Sequence of chain 2.A:
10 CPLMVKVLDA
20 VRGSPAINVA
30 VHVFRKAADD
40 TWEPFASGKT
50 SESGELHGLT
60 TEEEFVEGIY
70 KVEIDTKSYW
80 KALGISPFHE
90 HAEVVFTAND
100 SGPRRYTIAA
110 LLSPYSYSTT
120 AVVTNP

The protein below binds the small molecule below.
Small molecule (SMILES): COc1cc(C(=O)c2cc(O)cc(F)c2)cc([N+](=O)[O-])c1O

Sequence of chain 1.A:
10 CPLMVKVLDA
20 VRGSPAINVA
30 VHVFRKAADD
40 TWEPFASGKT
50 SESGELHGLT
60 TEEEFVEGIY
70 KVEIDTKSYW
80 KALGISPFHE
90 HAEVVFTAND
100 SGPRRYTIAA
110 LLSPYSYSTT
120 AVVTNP

Binding-site contacts:
Ligand atom O10 contacts residue ZP21 of chain 2.C at 2.2 Å.
Ligand atom C13 contacts residue ZP21 of chain 2.C at 0.7 Å.
Ligand atom C09 contacts residue ZP21 of chain 2.C at 1.8 Å.
Ligand atom F05 contacts residue ALA108 of chain 1.A at 2.7 Å.
Ligand atom N20 contacts residue LEU17 of chain 2.A at 3.4 Å.
Ligand atom O22 contacts residue LEU17 of chain 2.A at 3.1 Å.
Ligand atom O01 contacts residue SER117 of chain 1.A at 3.5 Å (h-bond).
Ligand atom C11 contacts residue ZP21 of chain 2.C at 0.4 Å.
Ligand atom C06 contacts residue ZP21 of chain 2.C at 1.9 Å.
Ligand atom C03 contacts residue ZP21 of chain 2.C at 1.8 Å.
Ligand atom C04 contacts residue ZP21 of chain 2.C at 2.1 Å.
Ligand atom O22 contacts residue ZP21 of chain 2.C at 1.8 Å.
Ligand atom C07 contacts residue ZP21 of chain 2.C at 1.1 Å.
Ligand atom N20 contacts residue ZP21 of chain 2.C at 1.2 Å.
Ligand atom O10 contacts residue ALA108 of chain 2.A at 3.3 Å.
Ligand atom O14 contacts residue LYS15 of chain 1.A at 3.2 Å (salt-bridge).
Ligand atom C02 contacts residue ZP21 of chain 2.C at 0.8 Å.
Ligand atom O01 contacts residue ZP21 of chain 2.C at 1.1 Å (h-bond).
Ligand atom O17 contacts residue LYS15 of chain 2.A at 2.8 Å (salt-bridge).
Ligand atom F05 contacts residue LEU110 of chain 1.A at 3.3 Å.
Ligand atom C03 contacts residue THR119 of chain 1.A at 3.4 Å.
Ligand atom F05 contacts residue ZP21 of chain 2.C at 3.4 Å.
Ligand atom C16 contacts residue ZP21 of chain 2.C at 0.5 Å.
Ligand atom O01 contacts residue LEU110 of chain 2.A at 3.3 Å.
Ligand atom C15 contacts residue ZP21 of chain 2.C at 0.7 Å.
Ligand atom C12 contacts residue LEU17 of chain 1.A at 3.3 Å (hydrophobic).
Ligand atom C18 contacts residue ZP21 of chain 2.C at 0.7 Å.
Ligand atom C19 contacts residue ZP21 of chain 2.C at 0.4 Å.
Ligand atom O14 contacts residue ZP21 of chain 2.C at 1.0 Å (h-bond).
Ligand atom O21 contacts residue ZP21 of chain 2.C at 0.7 Å.
Ligand atom O17 contacts residue ZP21 of chain 2.C at 1.2 Å (h-bond).
Ligand atom C12 contacts residue ZP21 of chain 2.C at 0.7 Å.
Ligand atom O10 contacts residue LEU17 of chain 1.A at 3.4 Å.
Ligand atom O01 contacts residue SER117 of chain 2.A at 2.7 Å (h-bond).
Ligand atom F05 contacts residue ALA109 of chain 1.A at 3.2 Å.
Ligand atom O22 contacts residue ALA108 of chain 1.A at 3.5 Å.
Ligand atom O17 contacts residue LYS15 of chain 1.A at 3.5 Å (salt-bridge).
Ligand atom C08 contacts residue ZP21 of chain 2.C at 0.8 Å.
Ligand atom O21 contacts residue LYS15 of chain 2.A at 3.3 Å (salt-bridge).
Ligand atom C03 contacts residue SER117 of chain 1.A at 2.9 Å.